A protein and the small-molecule ligand that binds it are described below.
Small molecule (SMILES): OC[C@H]1O[C@H](O)[C@@H](O)[C@@H](O)[C@@H]1O

Sequence of chain 2.B:
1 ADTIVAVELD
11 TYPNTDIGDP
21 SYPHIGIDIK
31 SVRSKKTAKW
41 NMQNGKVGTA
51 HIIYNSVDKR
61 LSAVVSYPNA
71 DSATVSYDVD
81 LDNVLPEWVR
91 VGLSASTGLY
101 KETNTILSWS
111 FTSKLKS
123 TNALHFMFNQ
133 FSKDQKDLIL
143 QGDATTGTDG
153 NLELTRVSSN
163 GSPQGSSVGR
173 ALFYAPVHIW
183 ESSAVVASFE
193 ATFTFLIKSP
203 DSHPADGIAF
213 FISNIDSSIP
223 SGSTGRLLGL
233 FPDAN

Binding-site contacts:
Ligand atom O5 contacts residue SQ01 of chain 2.L at 2.3 Å (h-bond).
Ligand atom O2 contacts residue GLY98 of chain 2.B at 3.6 Å.
Ligand atom O5 contacts residue LEU99 of chain 2.B at 3.1 Å (h-bond).
Ligand atom C6 contacts residue ASP208 of chain 2.B at 3.4 Å.
Ligand atom O4 contacts residue ARG228 of chain 2.B at 3.3 Å (salt-bridge).
Ligand atom O6 contacts residue ASP208 of chain 2.B at 2.6 Å (salt-bridge).
Ligand atom O6 contacts residue LEU99 of chain 2.B at 3.2 Å (h-bond).
Ligand atom C6 contacts residue TYR100 of chain 2.B at 3.8 Å (hydrophobic).
Ligand atom O2 contacts residue GLY227 of chain 2.B at 4.2 Å.
Ligand atom O3 contacts residue GLY227 of chain 2.B at 3.5 Å.
Ligand atom C5 contacts residue ASP208 of chain 2.B at 4.0 Å.
Ligand atom C3 contacts residue ASN14 of chain 2.B at 4.1 Å.
Ligand atom C3 contacts residue SQ01 of chain 2.L at 2.9 Å.
Ligand atom C6 contacts residue ALA207 of chain 2.B at 3.5 Å (hydrophobic).
Ligand atom O3 contacts residue ARG228 of chain 2.B at 3.0 Å (salt-bridge).
Ligand atom C4 contacts residue ARG228 of chain 2.B at 3.8 Å.
Ligand atom O4 contacts residue TYR12 of chain 2.B at 3.7 Å.
Ligand atom O2 contacts residue LEU99 of chain 2.B at 3.6 Å.
Ligand atom O4 contacts residue GLY227 of chain 2.B at 3.8 Å.
Ligand atom O5 contacts residue GLY98 of chain 2.B at 4.2 Å.
Ligand atom O6 contacts residue GLY98 of chain 2.B at 3.2 Å.
Ligand atom C4 contacts residue SQ01 of chain 2.L at 3.4 Å.
Ligand atom C1 contacts residue LEU99 of chain 2.B at 3.7 Å (hydrophobic).
Ligand atom C5 contacts residue TYR12 of chain 2.B at 3.7 Å (hydrophobic).
Ligand atom C5 contacts residue LEU99 of chain 2.B at 4.1 Å (hydrophobic).
Ligand atom O2 contacts residue SQ01 of chain 2.L at 3.6 Å.
Ligand atom C4 contacts residue ASN14 of chain 2.B at 4.0 Å.
Ligand atom C6 contacts residue TYR12 of chain 2.B at 3.7 Å (hydrophobic).
Ligand atom C2 contacts residue SQ01 of chain 2.L at 2.4 Å.
Ligand atom O6 contacts residue TYR100 of chain 2.B at 3.1 Å (h-bond).
Ligand atom O3 contacts residue SQ01 of chain 2.L at 4.2 Å.
Ligand atom C3 contacts residue ARG228 of chain 2.B at 3.9 Å.
Ligand atom C6 contacts residue LEU99 of chain 2.B at 4.0 Å (hydrophobic).
Ligand atom C4 contacts residue ASP208 of chain 2.B at 3.4 Å.
Ligand atom C4 contacts residue GLY227 of chain 2.B at 3.8 Å.
Ligand atom C5 contacts residue SQ01 of chain 2.L at 2.9 Å.
Ligand atom O6 contacts residue ALA207 of chain 2.B at 3.3 Å.
Ligand atom O4 contacts residue ASP208 of chain 2.B at 2.5 Å (salt-bridge).
Ligand atom O4 contacts residue ASN14 of chain 2.B at 3.0 Å (h-bond).
Ligand atom C1 contacts residue SQ01 of chain 2.L at 1.4 Å.